Sequence of chain 1.G:
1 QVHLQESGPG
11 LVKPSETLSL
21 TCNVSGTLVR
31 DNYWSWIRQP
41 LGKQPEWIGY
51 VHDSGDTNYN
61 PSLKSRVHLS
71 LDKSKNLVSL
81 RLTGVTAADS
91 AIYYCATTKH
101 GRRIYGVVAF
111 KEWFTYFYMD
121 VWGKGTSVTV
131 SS

Sequence of chain 1.H:
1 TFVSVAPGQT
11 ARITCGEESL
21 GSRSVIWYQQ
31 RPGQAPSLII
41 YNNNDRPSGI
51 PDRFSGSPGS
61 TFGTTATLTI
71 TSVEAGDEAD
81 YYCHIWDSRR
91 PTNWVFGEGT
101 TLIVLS

Binding-site contacts:
Ligand atom O5 contacts residue ASN107 of chain 1.A at 2.4 Å (h-bond).
Ligand atom O6 contacts residue TRP113 of chain 1.G at 4.0 Å.
Ligand atom C6 contacts residue ILE108 of chain 1.A at 3.9 Å (hydrophobic).
Ligand atom C8 contacts residue ASN58 of chain 1.G at 4.0 Å.
Ligand atom O7 contacts residue ASN58 of chain 1.G at 3.0 Å (h-bond).
Ligand atom O4 contacts residue ASP56 of chain 1.G at 3.6 Å.
Ligand atom O5 contacts residue ASP56 of chain 1.G at 4.1 Å.
Ligand atom C6 contacts residue HIS100 of chain 1.G at 3.7 Å.
Ligand atom O6 contacts residue ASP56 of chain 1.G at 3.8 Å.
Ligand atom C1 contacts residue THR92 of chain 1.H at 3.9 Å.
Ligand atom O5 contacts residue ILE108 of chain 1.A at 3.1 Å.
Ligand atom C3 contacts residue ASP56 of chain 1.G at 4.1 Å.
Ligand atom C6 contacts residue GLY55 of chain 1.G at 3.8 Å.
Ligand atom O2 contacts residue TYR33 of chain 1.G at 2.9 Å (h-bond).
Ligand atom C5 contacts residue ASN107 of chain 1.A at 3.7 Å.
Ligand atom C3 contacts residue ASN107 of chain 1.A at 3.6 Å.
Ligand atom C1 contacts residue ASN107 of chain 1.A at 1.4 Å.
Ligand atom C7 contacts residue PHE114 of chain 1.G at 3.6 Å (hydrophobic).
Ligand atom C7 contacts residue ASN58 of chain 1.G at 4.0 Å.
Ligand atom O6 contacts residue HIS100 of chain 1.G at 2.9 Å (h-bond).
Ligand atom C1 contacts residue TYR33 of chain 1.G at 3.2 Å (hydrophobic).
Ligand atom C5 contacts residue TYR33 of chain 1.G at 4.0 Å (hydrophobic).
Ligand atom C6 contacts residue ARG102 of chain 1.G at 4.1 Å.
Ligand atom O6 contacts residue ARG102 of chain 1.G at 3.6 Å (salt-bridge).
Ligand atom C2 contacts residue ASN107 of chain 1.A at 2.3 Å.
Ligand atom C8 contacts residue PHE114 of chain 1.G at 3.5 Å (hydrophobic).
Ligand atom O6 contacts residue ILE108 of chain 1.A at 3.2 Å.
Ligand atom N2 contacts residue ASN107 of chain 1.A at 2.8 Å (h-bond).
Ligand atom C3 contacts residue THR92 of chain 1.H at 3.6 Å.
Ligand atom C5 contacts residue ASP56 of chain 1.G at 4.0 Å.
Ligand atom N2 contacts residue THR92 of chain 1.H at 3.7 Å.
Ligand atom O6 contacts residue GLY55 of chain 1.G at 2.7 Å (h-bond).
Ligand atom C2 contacts residue TYR33 of chain 1.G at 3.6 Å (hydrophobic).
Ligand atom O5 contacts residue TYR33 of chain 1.G at 2.9 Å (h-bond).
Ligand atom C7 contacts residue ASN107 of chain 1.A at 3.1 Å.
Ligand atom C5 contacts residue ILE108 of chain 1.A at 3.9 Å (hydrophobic).
Ligand atom O7 contacts residue ASN107 of chain 1.A at 3.0 Å (h-bond).
Ligand atom O7 contacts residue PHE114 of chain 1.G at 3.2 Å.
Ligand atom C2 contacts residue THR92 of chain 1.H at 4.0 Å.
Ligand atom C8 contacts residue ASP87 of chain 1.H at 3.4 Å.

Sequence of chain 1.A:
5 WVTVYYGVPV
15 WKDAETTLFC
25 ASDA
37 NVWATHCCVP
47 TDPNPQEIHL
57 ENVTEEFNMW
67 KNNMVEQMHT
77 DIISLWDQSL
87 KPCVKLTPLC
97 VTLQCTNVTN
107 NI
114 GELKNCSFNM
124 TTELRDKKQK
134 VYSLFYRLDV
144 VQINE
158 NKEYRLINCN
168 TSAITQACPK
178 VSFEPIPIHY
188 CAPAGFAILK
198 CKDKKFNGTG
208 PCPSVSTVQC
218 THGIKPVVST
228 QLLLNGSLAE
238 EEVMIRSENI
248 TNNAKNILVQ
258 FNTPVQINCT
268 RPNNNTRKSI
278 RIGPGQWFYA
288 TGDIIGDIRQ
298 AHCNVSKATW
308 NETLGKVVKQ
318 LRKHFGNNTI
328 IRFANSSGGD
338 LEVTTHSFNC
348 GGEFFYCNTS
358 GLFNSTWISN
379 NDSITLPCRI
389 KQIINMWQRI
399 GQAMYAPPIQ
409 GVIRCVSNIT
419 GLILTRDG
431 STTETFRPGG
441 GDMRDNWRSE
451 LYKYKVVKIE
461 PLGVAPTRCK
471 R

A protein and the small-molecule ligand that binds it are described below.
Small molecule (SMILES): CC(=O)N[C@H]1[C@H](O[C@H]2[C@H](O)[C@@H](NC(C)=O)CO[C@@H]2CO)O[C@H](CO)[C@@H](O[C@@H]2O[C@@H]3CO[C@]4(O[C@@H]5[C@@H](O[C@H]([C@@H]2O)[C@@H]3O)O[C@H](CO)[C@@H](O)[C@@H]5O)O[C@H](CO)[C@@H](O)[C@H](O)[C@@H]4O)[C@@H]1O